Sequence of chain 41.C:
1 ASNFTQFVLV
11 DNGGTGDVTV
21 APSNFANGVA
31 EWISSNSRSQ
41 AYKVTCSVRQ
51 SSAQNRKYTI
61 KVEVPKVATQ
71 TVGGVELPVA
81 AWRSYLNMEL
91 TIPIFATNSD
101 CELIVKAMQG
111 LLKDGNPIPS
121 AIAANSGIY

This protein binds this small molecule.
Small molecule (SMILES): Nc1ccn([C@@H]2O[C@H](CO[P](=O)(O)O[C@H]3[C@@H](O)[C@H](n4ccc(N)nc4=O)O[C@@H]3CO[P](=O)(O)O[C@H]3[C@@H](O)[C@H](n4cnc5c(N)ncnc54)O[C@@H]3CO[P](=O)(O)O[C@H]3[C@@H](O)[C@H](n4ccc(N)nc4=O)O[C@@H]3CO[P](=O)(O)O[C@H]3[C@@H](O)[C@H](n4ccc(=O)[nH]c4=O)O[C@@H]3CO[P](=O)(O)O[C@H]3[C@@H](O)[C@H](n4cnc5c(N)ncnc54)O[C@@H]3CO[P](=O)(O)O[C@H]3[C@@H](O)[C@H](n4cnc5c(=O)nc(N)[nH]c54)O[C@@H]3CO[P](=O)(O)O[C@H]3[C@@H](O)[C@H](n4cnc5c(=O)nc(N)[nH]c54)O[C@@H]3CO)[C@@H](O)[C@H]2O)c(=O)n1

Binding-site contacts:
Ligand atom OP1 contacts residue SER51 of chain 45.D at 2.7 Å (h-bond).
Ligand atom OP2 contacts residue LYS57 of chain 45.D at 2.7 Å (salt-bridge).
Ligand atom N6 contacts residue THR45 of chain 41.C at 2.9 Å (h-bond).
Ligand atom O2' contacts residue GLU63 of chain 41.C at 3.0 Å (salt-bridge).
Ligand atom C4' contacts residue TYR85 of chain 41.C at 3.3 Å (hydrophobic).
Ligand atom N1 contacts residue SER47 of chain 41.C at 2.7 Å (h-bond).
Ligand atom OP2 contacts residue LYS57 of chain 45.D at 3.4 Å.
Ligand atom C5 contacts residue THR45 of chain 41.C at 3.3 Å.
Ligand atom C4 contacts residue TYR85 of chain 41.C at 3.5 Å (hydrophobic).
Ligand atom OP1 contacts residue SER51 of chain 45.D at 3.3 Å.
Ligand atom OP2 contacts residue TYR85 of chain 41.C at 2.5 Å (h-bond).
Ligand atom N1 contacts residue THR59 of chain 41.C at 3.6 Å.
Ligand atom OP2 contacts residue LYS43 of chain 41.C at 3.2 Å (salt-bridge).
Ligand atom OP2 contacts residue ARG49 of chain 45.D at 2.4 Å (salt-bridge).
Ligand atom OP1 contacts residue ASN55 of chain 45.D at 3.3 Å (h-bond).
Ligand atom C5' contacts residue TYR85 of chain 41.C at 3.1 Å (hydrophobic).
Ligand atom C6 contacts residue THR45 of chain 41.C at 3.5 Å.
Ligand atom OP1 contacts residue ARG49 of chain 45.D at 2.5 Å (salt-bridge).
Ligand atom P contacts residue TYR85 of chain 41.C at 3.5 Å.
Ligand atom N1 contacts residue TYR85 of chain 41.C at 3.6 Å.
Ligand atom C5 contacts residue TYR85 of chain 41.C at 3.5 Å (hydrophobic).
Ligand atom N7 contacts residue THR45 of chain 41.C at 2.6 Å (h-bond).
Ligand atom O3' contacts residue TYR85 of chain 41.C at 3.6 Å.
Ligand atom O4' contacts residue LYS61 of chain 41.C at 3.1 Å (salt-bridge).
Ligand atom C5' contacts residue SER51 of chain 45.D at 3.5 Å.
Ligand atom P contacts residue SER51 of chain 45.D at 3.4 Å.
Ligand atom O2 contacts residue ASN87 of chain 41.C at 3.2 Å (h-bond).
Ligand atom N6 contacts residue CYS46 of chain 41.C at 3.4 Å (h-bond).
Ligand atom C2' contacts residue TYR85 of chain 41.C at 3.4 Å (hydrophobic).
Ligand atom C2 contacts residue SER47 of chain 41.C at 3.0 Å.
Ligand atom P contacts residue ARG49 of chain 45.D at 2.9 Å.
Ligand atom OP1 contacts residue SER52 of chain 45.D at 3.0 Å.
Ligand atom O2' contacts residue TYR85 of chain 41.C at 3.5 Å.
Ligand atom C3' contacts residue TYR85 of chain 41.C at 3.3 Å (hydrophobic).
Ligand atom C2' contacts residue GLU63 of chain 41.C at 3.5 Å.
Ligand atom OP2 contacts residue ASN55 of chain 45.D at 3.2 Å (h-bond).
Ligand atom N6 contacts residue THR59 of chain 41.C at 2.9 Å (h-bond).
Ligand atom O3' contacts residue SER51 of chain 45.D at 3.5 Å (h-bond).
Ligand atom C6 contacts residue TYR85 of chain 41.C at 3.5 Å (hydrophobic).
Ligand atom OP2 contacts residue SER51 of chain 45.D at 3.2 Å (h-bond).

Sequence of chain 45.D:
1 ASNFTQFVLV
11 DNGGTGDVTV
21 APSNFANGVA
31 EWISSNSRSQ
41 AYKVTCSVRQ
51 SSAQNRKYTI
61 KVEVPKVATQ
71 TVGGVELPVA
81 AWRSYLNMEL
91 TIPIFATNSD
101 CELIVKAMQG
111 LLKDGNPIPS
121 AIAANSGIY